A protein and the small-molecule ligand that binds it are described below.
Small molecule (SMILES): Nc1cccnn1

Sequence of chain 1.A:
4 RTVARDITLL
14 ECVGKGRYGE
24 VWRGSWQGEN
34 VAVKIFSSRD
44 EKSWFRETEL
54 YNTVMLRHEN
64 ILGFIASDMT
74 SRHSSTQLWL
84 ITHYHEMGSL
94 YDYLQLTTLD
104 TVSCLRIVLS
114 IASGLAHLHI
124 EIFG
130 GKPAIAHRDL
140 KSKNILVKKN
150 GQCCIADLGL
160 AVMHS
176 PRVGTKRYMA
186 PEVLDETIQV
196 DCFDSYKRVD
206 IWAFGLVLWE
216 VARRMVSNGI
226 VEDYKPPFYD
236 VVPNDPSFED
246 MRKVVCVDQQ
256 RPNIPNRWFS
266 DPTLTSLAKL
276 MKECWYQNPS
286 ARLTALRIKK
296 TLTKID

Binding-site contacts:
Ligand atom C02 contacts residue GLY127 of chain 1.A at 3.7 Å.
Ligand atom C04 contacts residue LYS131 of chain 1.A at 4.4 Å.
Ligand atom C04 contacts residue PRO132 of chain 1.A at 3.4 Å (hydrophobic).
Ligand atom C03 contacts residue GLY130 of chain 1.A at 4.4 Å.
Ligand atom C03 contacts residue LYS131 of chain 1.A at 3.9 Å.
Ligand atom N01 contacts residue ILE125 of chain 1.A at 3.7 Å.
Ligand atom N07 contacts residue GLY127 of chain 1.A at 3.7 Å.
Ligand atom N06 contacts residue GLY130 of chain 1.A at 4.0 Å.
Ligand atom C05 contacts residue THR56 of chain 1.A at 3.2 Å.
Ligand atom C03 contacts residue PRO132 of chain 1.A at 3.7 Å (hydrophobic).
Ligand atom C02 contacts residue GLY130 of chain 1.A at 3.7 Å.
Ligand atom N01 contacts residue LYS131 of chain 1.A at 3.5 Å (salt-bridge).
Ligand atom N07 contacts residue GLY130 of chain 1.A at 3.5 Å (h-bond).
Ligand atom N01 contacts residue GLY127 of chain 1.A at 2.8 Å (h-bond).
Ligand atom N06 contacts residue THR56 of chain 1.A at 3.7 Å.
Ligand atom N01 contacts residue GLY130 of chain 1.A at 3.6 Å.
Ligand atom N07 contacts residue LYS131 of chain 1.A at 4.1 Å.
Ligand atom C04 contacts residue THR56 of chain 1.A at 4.3 Å.
Ligand atom C05 contacts residue VAL57 of chain 1.A at 4.1 Å (hydrophobic).
Ligand atom C02 contacts residue LYS131 of chain 1.A at 3.6 Å.
Ligand atom C05 contacts residue PRO132 of chain 1.A at 4.1 Å (hydrophobic).